Sequence of chain 1.E:
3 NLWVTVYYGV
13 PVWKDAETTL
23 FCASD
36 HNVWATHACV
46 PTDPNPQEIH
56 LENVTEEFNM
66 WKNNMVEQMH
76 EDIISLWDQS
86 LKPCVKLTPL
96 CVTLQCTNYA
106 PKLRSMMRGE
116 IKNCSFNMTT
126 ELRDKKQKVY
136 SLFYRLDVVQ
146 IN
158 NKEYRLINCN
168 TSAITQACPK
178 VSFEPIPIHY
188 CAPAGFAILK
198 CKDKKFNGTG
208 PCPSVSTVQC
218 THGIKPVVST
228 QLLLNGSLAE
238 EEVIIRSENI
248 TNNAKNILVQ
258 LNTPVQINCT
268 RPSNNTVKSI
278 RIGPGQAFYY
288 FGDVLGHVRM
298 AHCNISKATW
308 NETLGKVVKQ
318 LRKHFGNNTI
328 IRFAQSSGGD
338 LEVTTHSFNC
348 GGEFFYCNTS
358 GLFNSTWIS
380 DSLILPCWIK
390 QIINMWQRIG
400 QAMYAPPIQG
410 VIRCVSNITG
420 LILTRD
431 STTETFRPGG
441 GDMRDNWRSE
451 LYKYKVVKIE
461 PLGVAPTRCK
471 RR

The protein below binds the small molecule below.
Small molecule (SMILES): CC(=O)N[C@@H]1[C@@H](O)[C@H](O)[C@@H](CO)O[C@H]1O

Binding-site contacts:
Ligand atom N2 contacts residue ARG162 of chain 1.E at 3.6 Å.
Ligand atom C8 contacts residue ARG162 of chain 1.E at 3.6 Å.
Ligand atom C8 contacts residue VAL144 of chain 1.E at 3.8 Å (hydrophobic).
Ligand atom C1 contacts residue ASN167 of chain 1.E at 1.4 Å.
Ligand atom C7 contacts residue ILE164 of chain 1.E at 4.4 Å (hydrophobic).
Ligand atom O5 contacts residue ASN167 of chain 1.E at 2.4 Å (h-bond).
Ligand atom O7 contacts residue ILE164 of chain 1.E at 4.3 Å.
Ligand atom C7 contacts residue ASN167 of chain 1.E at 3.9 Å.
Ligand atom C4 contacts residue ASN167 of chain 1.E at 4.2 Å.
Ligand atom N2 contacts residue ASN167 of chain 1.E at 2.9 Å (h-bond).
Ligand atom C2 contacts residue ASN167 of chain 1.E at 2.4 Å.
Ligand atom C8 contacts residue GLN145 of chain 1.E at 4.4 Å.
Ligand atom C5 contacts residue ASN167 of chain 1.E at 3.7 Å.
Ligand atom C3 contacts residue ASN167 of chain 1.E at 3.8 Å.
Ligand atom C7 contacts residue ARG162 of chain 1.E at 4.1 Å.